Binding-site contacts:
Ligand atom C7 contacts residue ALA14 of chain 3.D at 3.3 Å (hydrophobic).
Ligand atom C3 contacts residue GLU13 of chain 2.B at 4.3 Å.
Ligand atom C5 contacts residue GLU13 of chain 2.B at 2.5 Å.
Ligand atom C4 contacts residue LEU17 of chain 3.D at 4.2 Å (hydrophobic).
Ligand atom C6 contacts residue HIS10 of chain 3.D at 4.1 Å.
Ligand atom C7 contacts residue LEU17 of chain 2.B at 3.4 Å (hydrophobic).
Ligand atom C6 contacts residue TYR16 of chain 2.B at 3.5 Å (hydrophobic).
Ligand atom O1 contacts residue HIS5 of chain 2.D at 2.8 Å (h-bond).
Ligand atom C5 contacts residue TYR16 of chain 2.B at 3.6 Å (hydrophobic).
Ligand atom C5 contacts residue LEU17 of chain 2.B at 4.2 Å (hydrophobic).
Ligand atom C3 contacts residue LEU17 of chain 3.D at 4.2 Å (hydrophobic).
Ligand atom C3 contacts residue ALA14 of chain 3.D at 4.1 Å (hydrophobic).
Ligand atom C7 contacts residue GLU13 of chain 3.D at 3.3 Å.
Ligand atom O1 contacts residue SER9 of chain 2.D at 4.0 Å.
Ligand atom O1 contacts residue HIS10 of chain 3.D at 2.7 Å (h-bond).
Ligand atom C1 contacts residue GLU13 of chain 2.B at 4.3 Å.
Ligand atom C1 contacts residue HIS10 of chain 3.D at 3.5 Å.
Ligand atom C5 contacts residue SER9 of chain 2.D at 3.9 Å.
Ligand atom C2 contacts residue HIS10 of chain 3.D at 3.6 Å.
Ligand atom C1 contacts residue HIS5 of chain 2.D at 3.4 Å.
Ligand atom C2 contacts residue GLU13 of chain 3.D at 4.3 Å.
Ligand atom C7 contacts residue LEU17 of chain 3.D at 3.1 Å (hydrophobic).
Ligand atom C1 contacts residue SER9 of chain 2.D at 3.9 Å.
Ligand atom C4 contacts residue ALA14 of chain 2.B at 4.5 Å (hydrophobic).
Ligand atom C4 contacts residue LEU17 of chain 2.B at 3.8 Å (hydrophobic).
Ligand atom C4 contacts residue GLU13 of chain 2.B at 3.0 Å.
Ligand atom C2 contacts residue HIS5 of chain 2.D at 4.3 Å.
Ligand atom C6 contacts residue HIS5 of chain 2.D at 3.9 Å.
Ligand atom C3 contacts residue LEU17 of chain 2.B at 3.9 Å (hydrophobic).
Ligand atom C6 contacts residue GLU13 of chain 2.B at 3.1 Å.
Ligand atom C2 contacts residue ALA14 of chain 3.D at 4.0 Å (hydrophobic).
Ligand atom C3 contacts residue GLU13 of chain 3.D at 4.1 Å.
Ligand atom C6 contacts residue SER9 of chain 2.D at 3.2 Å.

Sequence of chain 3.D:
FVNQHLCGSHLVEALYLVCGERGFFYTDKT

Sequence of chain 2.B:
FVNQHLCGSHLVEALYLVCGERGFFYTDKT

Sequence of chain 2.D:
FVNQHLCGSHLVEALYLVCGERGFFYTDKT

The small molecule below binds the protein below.
Small molecule (SMILES): Cc1cccc(O)c1